Binding-site contacts:
Ligand atom N2 contacts residue ASN417 of chain 3.C at 2.8 Å (h-bond).
Ligand atom N2 contacts residue ASN233 of chain 3.C at 4.5 Å.
Ligand atom C6 contacts residue PRO262 of chain 3.C at 4.3 Å (hydrophobic).
Ligand atom C3 contacts residue ASN417 of chain 3.C at 3.8 Å.
Ligand atom C8 contacts residue ASN233 of chain 3.C at 3.2 Å.
Ligand atom O7 contacts residue LYS223 of chain 3.C at 4.2 Å.
Ligand atom C5 contacts residue PRO262 of chain 3.C at 4.4 Å (hydrophobic).
Ligand atom C1 contacts residue PRO262 of chain 3.C at 4.2 Å (hydrophobic).
Ligand atom C4 contacts residue ASN417 of chain 3.C at 4.2 Å.
Ligand atom O5 contacts residue ASN417 of chain 3.C at 2.4 Å (h-bond).
Ligand atom O6 contacts residue LEU236 of chain 3.C at 3.9 Å.
Ligand atom C1 contacts residue ASN417 of chain 3.C at 1.4 Å.
Ligand atom C8 contacts residue ASN417 of chain 3.C at 4.4 Å.
Ligand atom O6 contacts residue PRO262 of chain 3.C at 4.2 Å.
Ligand atom C7 contacts residue ASN417 of chain 3.C at 4.0 Å.
Ligand atom O5 contacts residue PRO262 of chain 3.C at 3.6 Å.
Ligand atom C7 contacts residue ASN233 of chain 3.C at 4.2 Å.
Ligand atom C5 contacts residue ASN417 of chain 3.C at 3.7 Å.
Ligand atom C2 contacts residue ASN417 of chain 3.C at 2.4 Å.
Ligand atom C8 contacts residue NAG1 of chain 3.N at 3.2 Å.
Ligand atom C8 contacts residue LYS223 of chain 3.C at 4.2 Å.

The protein below binds the small molecule below.
Small molecule (SMILES): CC(=O)N[C@H]1[C@H](O[C@H]2[C@H](O)[C@@H](NC(C)=O)CO[C@@H]2CO)O[C@H](CO)[C@@H](O)[C@@H]1O

Sequence of chain 3.C:
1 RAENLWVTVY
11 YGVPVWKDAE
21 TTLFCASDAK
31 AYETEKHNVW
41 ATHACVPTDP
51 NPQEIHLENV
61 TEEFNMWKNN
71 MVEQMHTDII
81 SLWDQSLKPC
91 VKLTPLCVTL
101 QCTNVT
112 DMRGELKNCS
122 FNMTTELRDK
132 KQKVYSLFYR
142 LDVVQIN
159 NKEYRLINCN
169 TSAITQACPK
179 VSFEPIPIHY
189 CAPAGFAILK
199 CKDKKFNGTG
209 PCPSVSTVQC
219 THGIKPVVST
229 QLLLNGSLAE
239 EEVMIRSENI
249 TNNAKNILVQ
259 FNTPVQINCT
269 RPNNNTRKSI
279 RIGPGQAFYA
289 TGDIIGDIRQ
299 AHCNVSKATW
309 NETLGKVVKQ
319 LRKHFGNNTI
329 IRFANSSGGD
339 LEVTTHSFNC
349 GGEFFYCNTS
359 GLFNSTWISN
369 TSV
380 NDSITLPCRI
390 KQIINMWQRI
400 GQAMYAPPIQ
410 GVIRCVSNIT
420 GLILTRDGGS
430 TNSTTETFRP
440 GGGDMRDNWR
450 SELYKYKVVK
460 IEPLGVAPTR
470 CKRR